This protein binds this small molecule.
Small molecule (SMILES): BrCc1cc(CBr)cc(CBr)c1

Sequence of chain 1.A:
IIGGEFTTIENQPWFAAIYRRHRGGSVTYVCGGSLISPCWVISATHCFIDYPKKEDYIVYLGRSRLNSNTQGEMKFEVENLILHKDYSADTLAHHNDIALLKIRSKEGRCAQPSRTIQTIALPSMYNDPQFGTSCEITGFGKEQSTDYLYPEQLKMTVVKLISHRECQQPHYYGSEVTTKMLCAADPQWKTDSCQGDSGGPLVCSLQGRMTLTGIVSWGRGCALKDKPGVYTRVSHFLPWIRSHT

Binding-site contacts:
Ligand atom C2 contacts residue ARG10 of chain 1.B at 4.1 Å.
Ligand atom C5 contacts residue CYS16 of chain 1.B at 3.9 Å (hydrophobic).
Ligand atom C9 contacts residue ARG4 of chain 1.B at 3.4 Å.
Ligand atom C7 contacts residue ALA1 of chain 1.B at 4.2 Å (hydrophobic).
Ligand atom C8 contacts residue ARG10 of chain 1.B at 3.5 Å.
Ligand atom C4 contacts residue CYS16 of chain 1.B at 2.6 Å (hydrophobic).
Ligand atom C4 contacts residue CYS2 of chain 1.B at 3.8 Å (hydrophobic).
Ligand atom C1 contacts residue ALA1 of chain 1.B at 4.2 Å (hydrophobic).
Ligand atom C2 contacts residue CYS9 of chain 1.B at 3.2 Å (hydrophobic).
Ligand atom C1 contacts residue CYS9 of chain 1.B at 2.7 Å (hydrophobic).
Ligand atom C1 contacts residue ASP50 of chain 1.A at 4.2 Å.
Ligand atom C6 contacts residue CYS9 of chain 1.B at 3.5 Å (hydrophobic).
Ligand atom C6 contacts residue CYS2 of chain 1.B at 3.7 Å (hydrophobic).
Ligand atom C2 contacts residue CYS16 of chain 1.B at 3.5 Å (hydrophobic).
Ligand atom C7 contacts residue CYS9 of chain 1.B at 1.8 Å (hydrophobic).
Ligand atom C9 contacts residue CYS2 of chain 1.B at 1.8 Å (hydrophobic).
Ligand atom C6 contacts residue ALA1 of chain 1.B at 3.9 Å (hydrophobic).
Ligand atom C2 contacts residue ASP50 of chain 1.A at 3.8 Å.
Ligand atom C3 contacts residue ARG10 of chain 1.B at 4.2 Å.
Ligand atom C8 contacts residue CYS16 of chain 1.B at 1.7 Å (hydrophobic).
Ligand atom C7 contacts residue ASP50 of chain 1.A at 3.5 Å.
Ligand atom C3 contacts residue CYS16 of chain 1.B at 2.4 Å (hydrophobic).
Ligand atom C5 contacts residue CYS2 of chain 1.B at 2.9 Å (hydrophobic).
Ligand atom C5 contacts residue ALA1 of chain 1.B at 4.4 Å (hydrophobic).
Ligand atom C3 contacts residue CYS9 of chain 1.B at 4.5 Å (hydrophobic).

Sequence of chain 1.B:
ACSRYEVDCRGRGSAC